Binding-site contacts:
Ligand atom OAG contacts residue SER52 of chain 1.C at 3.7 Å.
Ligand atom CG contacts residue LEU267 of chain 1.C at 3.7 Å (hydrophobic).
Ligand atom OAH contacts residue SER80 of chain 3.C at 2.9 Å (h-bond).
Ligand atom O contacts residue ARG167 of chain 1.C at 2.9 Å (salt-bridge).
Ligand atom O contacts residue LYS84 of chain 3.C at 3.0 Å (salt-bridge).
Ligand atom CAJ contacts residue ARG54 of chain 1.C at 3.4 Å.
Ligand atom CB contacts residue THR168 of chain 1.C at 3.6 Å.
Ligand atom CG contacts residue GLN231 of chain 1.C at 3.5 Å.
Ligand atom CG contacts residue ARG229 of chain 1.C at 3.5 Å.
Ligand atom O contacts residue ARG105 of chain 1.C at 3.3 Å (salt-bridge).
Ligand atom OAE contacts residue SER52 of chain 1.C at 2.7 Å (h-bond).
Ligand atom OAD contacts residue ARG105 of chain 1.C at 2.8 Å (salt-bridge).
Ligand atom OAE contacts residue ARG105 of chain 1.C at 3.3 Å (salt-bridge).
Ligand atom NAA contacts residue HIS134 of chain 1.C at 3.6 Å.
Ligand atom PAP contacts residue THR53 of chain 1.C at 3.7 Å.
Ligand atom OD2 contacts residue LYS84 of chain 3.C at 2.8 Å (salt-bridge).
Ligand atom OAD contacts residue THR55 of chain 1.C at 3.0 Å (h-bond).
Ligand atom OAE contacts residue THR53 of chain 1.C at 3.6 Å.
Ligand atom OD1 contacts residue GLN231 of chain 1.C at 2.9 Å (h-bond).
Ligand atom PAP contacts residue ARG105 of chain 1.C at 3.7 Å.
Ligand atom OAG contacts residue SER80 of chain 3.C at 2.9 Å (h-bond).
Ligand atom OAG contacts residue LYS84 of chain 3.C at 2.8 Å (salt-bridge).
Ligand atom OAD contacts residue GLN137 of chain 1.C at 3.6 Å.
Ligand atom OAD contacts residue HIS134 of chain 1.C at 2.9 Å (h-bond).
Ligand atom N contacts residue LEU267 of chain 1.C at 2.8 Å (h-bond).
Ligand atom OAE contacts residue THR55 of chain 1.C at 2.8 Å (h-bond).
Ligand atom OD1 contacts residue ARG229 of chain 1.C at 2.9 Å (salt-bridge).
Ligand atom OD2 contacts residue ARG229 of chain 1.C at 3.0 Å (salt-bridge).
Ligand atom PAP contacts residue SER80 of chain 3.C at 3.6 Å.
Ligand atom OAE contacts residue ARG54 of chain 1.C at 3.6 Å.
Ligand atom CB contacts residue LEU267 of chain 1.C at 3.6 Å (hydrophobic).
Ligand atom CAN contacts residue LEU267 of chain 1.C at 3.4 Å (hydrophobic).
Ligand atom OAH contacts residue THR53 of chain 1.C at 2.9 Å (h-bond).
Ligand atom OD2 contacts residue GLN231 of chain 1.C at 3.7 Å.
Ligand atom OAG contacts residue ARG105 of chain 1.C at 3.0 Å (salt-bridge).
Ligand atom NAA contacts residue ARG167 of chain 1.C at 2.7 Å (salt-bridge).
Ligand atom OAH contacts residue ARG54 of chain 1.C at 2.9 Å (salt-bridge).
Ligand atom CA contacts residue THR168 of chain 1.C at 3.7 Å.
Ligand atom C contacts residue ARG167 of chain 1.C at 3.5 Å.
Ligand atom CAJ contacts residue LEU267 of chain 1.C at 3.2 Å (hydrophobic).

Sequence of chain 3.C:
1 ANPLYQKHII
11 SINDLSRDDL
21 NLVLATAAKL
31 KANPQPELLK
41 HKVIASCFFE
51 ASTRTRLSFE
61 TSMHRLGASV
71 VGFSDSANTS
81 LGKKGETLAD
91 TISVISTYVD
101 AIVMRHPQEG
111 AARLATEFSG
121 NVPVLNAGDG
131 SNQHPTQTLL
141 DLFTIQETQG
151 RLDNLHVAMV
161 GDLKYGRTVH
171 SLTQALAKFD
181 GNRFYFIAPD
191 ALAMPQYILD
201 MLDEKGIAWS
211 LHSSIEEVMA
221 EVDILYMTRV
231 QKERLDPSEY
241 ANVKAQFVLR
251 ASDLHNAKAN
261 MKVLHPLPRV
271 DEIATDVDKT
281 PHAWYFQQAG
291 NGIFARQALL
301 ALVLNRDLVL

A small-molecule ligand and the protein it binds are described below.
Small molecule (SMILES): NC(=O)[C@H](CC(=O)O)NC(=O)CP(=O)(O)O

Sequence of chain 1.C:
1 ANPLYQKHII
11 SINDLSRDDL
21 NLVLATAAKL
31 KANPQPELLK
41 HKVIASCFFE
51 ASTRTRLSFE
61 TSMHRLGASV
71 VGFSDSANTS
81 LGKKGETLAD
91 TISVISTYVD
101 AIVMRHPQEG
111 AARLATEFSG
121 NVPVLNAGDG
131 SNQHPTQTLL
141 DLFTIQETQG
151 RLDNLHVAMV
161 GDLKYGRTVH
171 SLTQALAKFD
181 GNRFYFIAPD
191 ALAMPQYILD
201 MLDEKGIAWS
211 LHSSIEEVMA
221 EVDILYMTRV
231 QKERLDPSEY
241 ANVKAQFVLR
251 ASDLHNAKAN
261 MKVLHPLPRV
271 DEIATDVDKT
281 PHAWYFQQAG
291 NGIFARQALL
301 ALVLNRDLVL